Binding-site contacts:
Ligand atom CAF contacts residue VAL111 of chain 1.A at 4.0 Å (hydrophobic).
Ligand atom CAC contacts residue GLN102 of chain 1.A at 4.1 Å.
Ligand atom CAC contacts residue GLY110 of chain 1.A at 3.8 Å.
Ligand atom CAF contacts residue GLN102 of chain 1.A at 3.8 Å.
Ligand atom NAE contacts residue GLY107 of chain 1.A at 3.3 Å (h-bond).
Ligand atom CLAA contacts residue PHE114 of chain 1.A at 3.5 Å.
Ligand atom CAB contacts residue VAL111 of chain 1.A at 3.9 Å (hydrophobic).
Ligand atom CAB contacts residue GLY107 of chain 1.A at 3.9 Å.
Ligand atom NAD contacts residue VAL103 of chain 1.A at 4.0 Å.
Ligand atom CLAA contacts residue JZ61 of chain 1.D at 3.4 Å.
Ligand atom CAC contacts residue PHE114 of chain 1.A at 3.7 Å (hydrophobic).
Ligand atom CAB contacts residue VAL103 of chain 1.A at 3.7 Å (hydrophobic).
Ligand atom CLAA contacts residue LEU118 of chain 1.A at 3.8 Å.
Ligand atom NAD contacts residue VAL111 of chain 1.A at 3.8 Å.
Ligand atom CAF contacts residue JZ61 of chain 1.D at 4.0 Å.
Ligand atom NAE contacts residue MET106 of chain 1.A at 4.2 Å.
Ligand atom CAB contacts residue GLN102 of chain 1.A at 4.2 Å.
Ligand atom NAE contacts residue GLY110 of chain 1.A at 4.0 Å.
Ligand atom NAD contacts residue GLY107 of chain 1.A at 2.8 Å (h-bond).
Ligand atom NAD contacts residue GLU108 of chain 1.A at 4.3 Å.
Ligand atom CAC contacts residue MET106 of chain 1.A at 4.5 Å (hydrophobic).
Ligand atom CAB contacts residue JZ61 of chain 1.D at 3.5 Å.
Ligand atom CAC contacts residue VAL111 of chain 1.A at 3.7 Å (hydrophobic).
Ligand atom NAE contacts residue VAL111 of chain 1.A at 3.8 Å.
Ligand atom CLAA contacts residue GLN102 of chain 1.A at 3.7 Å.
Ligand atom CLAA contacts residue LEU84 of chain 1.A at 4.5 Å.
Ligand atom CAF contacts residue PHE114 of chain 1.A at 4.2 Å (hydrophobic).
Ligand atom NAE contacts residue GLU108 of chain 1.A at 4.5 Å.
Ligand atom NAD contacts residue MET106 of chain 1.A at 4.2 Å.

Sequence of chain 1.A:
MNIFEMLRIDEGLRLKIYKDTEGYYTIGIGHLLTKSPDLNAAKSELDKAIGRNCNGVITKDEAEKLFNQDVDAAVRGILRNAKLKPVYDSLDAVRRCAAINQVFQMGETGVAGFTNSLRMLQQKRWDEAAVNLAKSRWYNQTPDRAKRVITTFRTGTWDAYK

The small molecule below binds the protein below.
Small molecule (SMILES): Clc1cn[nH]c1